Binding-site contacts:
Ligand atom CAN contacts residue ILE225 of chain 1.B at 4.1 Å (hydrophobic).
Ligand atom CAN contacts residue ASN84 of chain 1.C at 3.0 Å.
Ligand atom OAA contacts residue ILE123 of chain 1.C at 3.5 Å.
Ligand atom CAH contacts residue ILE225 of chain 1.B at 3.5 Å (hydrophobic).
Ligand atom CAG contacts residue ASN84 of chain 1.C at 2.9 Å.
Ligand atom CAI contacts residue LEU87 of chain 1.C at 3.5 Å (hydrophobic).
Ligand atom CAH contacts residue TRP83 of chain 1.C at 4.4 Å (hydrophobic).
Ligand atom OAC contacts residue LEU214 of chain 1.C at 3.1 Å.
Ligand atom CAU contacts residue CYS210 of chain 1.C at 3.7 Å (hydrophobic).
Ligand atom OAE contacts residue ASN84 of chain 1.C at 3.8 Å.
Ligand atom OAF contacts residue LEU214 of chain 1.C at 3.7 Å.
Ligand atom OAF contacts residue CYS210 of chain 1.C at 3.2 Å (h-bond).
Ligand atom CAQ contacts residue ASN84 of chain 1.C at 4.3 Å.
Ligand atom CAQ contacts residue LEU214 of chain 1.C at 4.0 Å (hydrophobic).
Ligand atom OAE contacts residue LEU214 of chain 1.C at 3.1 Å.
Ligand atom CAQ contacts residue CYS210 of chain 1.C at 4.0 Å (hydrophobic).
Ligand atom OAE contacts residue LEU211 of chain 1.C at 4.0 Å.
Ligand atom CAJ contacts residue CYS210 of chain 1.C at 3.8 Å (hydrophobic).
Ligand atom OAD contacts residue ILE102 of chain 1.C at 4.5 Å.
Ligand atom CAR contacts residue ASN84 of chain 1.C at 3.3 Å.
Ligand atom CAG contacts residue TRP83 of chain 1.C at 3.8 Å (hydrophobic).
Ligand atom CAS contacts residue CYS210 of chain 1.C at 4.0 Å (hydrophobic).
Ligand atom CAT contacts residue ASN84 of chain 1.C at 3.3 Å.
Ligand atom CAI contacts residue ASN84 of chain 1.C at 3.1 Å.
Ligand atom CAO contacts residue CYS210 of chain 1.C at 3.6 Å (hydrophobic).
Ligand atom OAF contacts residue HIS213 of chain 1.C at 4.3 Å.
Ligand atom CAM contacts residue CYS210 of chain 1.C at 4.1 Å (hydrophobic).
Ligand atom CAH contacts residue ASN84 of chain 1.C at 2.8 Å.
Ligand atom CAG contacts residue LEU87 of chain 1.C at 3.6 Å (hydrophobic).
Ligand atom CAP contacts residue ASN84 of chain 1.C at 4.3 Å.
Ligand atom CAN contacts residue LEU214 of chain 1.C at 4.3 Å (hydrophobic).
Ligand atom CAK contacts residue CYS210 of chain 1.C at 4.2 Å (hydrophobic).
Ligand atom OAA contacts residue VAL120 of chain 1.C at 4.0 Å.
Ligand atom OAB contacts residue PHE91 of chain 1.C at 3.9 Å.
Ligand atom CAL contacts residue ILE123 of chain 1.C at 4.3 Å (hydrophobic).
Ligand atom OAE contacts residue ILE225 of chain 1.B at 3.8 Å.
Ligand atom OAC contacts residue CYS210 of chain 1.C at 3.5 Å (h-bond).

Sequence of chain 1.C:
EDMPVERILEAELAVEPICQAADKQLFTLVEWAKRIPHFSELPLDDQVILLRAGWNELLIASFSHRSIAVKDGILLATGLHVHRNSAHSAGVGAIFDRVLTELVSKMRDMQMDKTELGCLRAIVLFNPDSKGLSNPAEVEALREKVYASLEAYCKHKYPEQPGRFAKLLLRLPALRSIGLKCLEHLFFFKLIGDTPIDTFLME

Sequence of chain 1.B:
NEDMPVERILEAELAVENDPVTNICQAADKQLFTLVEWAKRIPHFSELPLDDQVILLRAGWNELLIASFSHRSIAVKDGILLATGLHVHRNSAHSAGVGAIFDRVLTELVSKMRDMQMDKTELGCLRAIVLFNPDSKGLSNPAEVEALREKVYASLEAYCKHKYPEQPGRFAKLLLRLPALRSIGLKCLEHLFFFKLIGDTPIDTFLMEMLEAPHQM

A small-molecule ligand and the protein it binds are described below.
Small molecule (SMILES): O=C(O)c1cc(O)c2c(c1)C(=O)c1cccc(O)c1C2=O